Sequence of chain 1.A:
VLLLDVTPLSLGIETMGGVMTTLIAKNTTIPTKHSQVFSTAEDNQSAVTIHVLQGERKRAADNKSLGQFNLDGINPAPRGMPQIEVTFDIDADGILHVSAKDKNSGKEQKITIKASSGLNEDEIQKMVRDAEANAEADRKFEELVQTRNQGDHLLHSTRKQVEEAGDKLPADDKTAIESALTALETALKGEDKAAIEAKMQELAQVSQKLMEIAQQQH

Sequence of chain 2.A:
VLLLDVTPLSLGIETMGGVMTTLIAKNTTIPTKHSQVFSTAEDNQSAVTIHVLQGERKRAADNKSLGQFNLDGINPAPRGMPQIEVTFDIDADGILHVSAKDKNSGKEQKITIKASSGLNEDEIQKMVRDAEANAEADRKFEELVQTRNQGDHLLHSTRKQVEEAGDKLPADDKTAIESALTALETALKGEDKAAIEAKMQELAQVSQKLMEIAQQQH

This small molecule binds to this protein.
Small molecule (SMILES): CC[C@H](C)[C@H](NC(=O)[C@@H]1CCCN1C(=O)CNC(=O)[C@@H]1CCCN1C(=O)[C@H](CCCN=C(N)N)NC(=O)[C@@H]1CCCN1)C(=O)N[C@@H](Cc1ccc(O)cc1)C(N)=O

Binding-site contacts:
Ligand atom CD contacts residue ALA47 of chain 1.A at 3.4 Å (hydrophobic).
Ligand atom NH2 contacts residue GLY17 of chain 1.A at 3.2 Å (h-bond).
Ligand atom N contacts residue SER39 of chain 1.A at 2.9 Å (h-bond).
Ligand atom O contacts residue THR49 of chain 1.A at 2.8 Å (h-bond).
Ligand atom NH2 contacts residue GLY190 of chain 2.A at 3.6 Å.
Ligand atom NH1 contacts residue GLY17 of chain 1.A at 3.2 Å (h-bond).
Ligand atom NH2 contacts residue GLU191 of chain 2.A at 3.1 Å (salt-bridge).
Ligand atom O contacts residue MET16 of chain 1.A at 2.8 Å (h-bond).
Ligand atom CZ contacts residue GLY17 of chain 1.A at 3.2 Å.
Ligand atom NH2 contacts residue GLY18 of chain 1.A at 3.2 Å (h-bond).
Ligand atom NH1 contacts residue MET16 of chain 1.A at 3.4 Å.
Ligand atom NE contacts residue GLY18 of chain 1.A at 3.6 Å (h-bond).
Ligand atom CZ contacts residue GLY18 of chain 1.A at 3.5 Å.
Ligand atom OH contacts residue HIS153 of chain 1.A at 3.1 Å (h-bond).
Ligand atom N contacts residue THR49 of chain 1.A at 3.2 Å (h-bond).
Ligand atom C contacts residue GLY80 of chain 1.A at 3.6 Å.
Ligand atom CD contacts residue THR49 of chain 1.A at 3.5 Å.
Ligand atom CZ contacts residue HIS153 of chain 1.A at 3.4 Å.
Ligand atom CD contacts residue GLU14 of chain 1.A at 3.7 Å.
Ligand atom NE contacts residue GLU191 of chain 2.A at 3.5 Å (salt-bridge).
Ligand atom CD1 contacts residue VAL37 of chain 1.A at 3.3 Å (hydrophobic).
Ligand atom N contacts residue GLY80 of chain 1.A at 3.1 Å (h-bond).
Ligand atom C contacts residue SER39 of chain 1.A at 3.6 Å.
Ligand atom O contacts residue GLN45 of chain 1.A at 3.5 Å (h-bond).
Ligand atom O contacts residue SER39 of chain 1.A at 2.8 Å (h-bond).
Ligand atom CA contacts residue SER39 of chain 1.A at 3.3 Å.
Ligand atom O contacts residue PHE38 of chain 1.A at 3.7 Å.
Ligand atom CA contacts residue GLY80 of chain 1.A at 3.3 Å.
Ligand atom O contacts residue GLY80 of chain 1.A at 3.7 Å.
Ligand atom O contacts residue SER39 of chain 1.A at 3.5 Å.
Ligand atom NE contacts residue GLU14 of chain 1.A at 3.2 Å (salt-bridge).
Ligand atom N contacts residue ALA47 of chain 1.A at 3.5 Å (h-bond).
Ligand atom O contacts residue THR15 of chain 1.A at 3.6 Å.
Ligand atom N contacts residue MET81 of chain 1.A at 3.6 Å.
Ligand atom CD contacts residue GLU14 of chain 1.A at 3.4 Å.
Ligand atom CE2 contacts residue HIS153 of chain 1.A at 3.2 Å.
Ligand atom O contacts residue VAL48 of chain 1.A at 3.3 Å.
Ligand atom NH2 contacts residue LYS189 of chain 2.A at 3.4 Å (salt-bridge).
Ligand atom CD1 contacts residue PHE38 of chain 1.A at 3.5 Å (hydrophobic).
Ligand atom OH contacts residue ARG79 of chain 1.A at 2.9 Å.